Binding-site contacts:
Ligand atom C7 contacts residue ALA128 of chain 4.A at 4.3 Å (hydrophobic).
Ligand atom C1 contacts residue ASN127 of chain 3.A at 1.4 Å.
Ligand atom C4 contacts residue SO41 of chain 4.J at 4.3 Å.
Ligand atom C8 contacts residue ASN127 of chain 4.A at 3.6 Å.
Ligand atom O7 contacts residue ALA128 of chain 4.A at 3.8 Å.
Ligand atom C6 contacts residue ASN127 of chain 3.A at 3.4 Å.
Ligand atom C4 contacts residue ASN127 of chain 3.A at 4.2 Å.
Ligand atom C7 contacts residue ASN127 of chain 3.A at 3.3 Å.
Ligand atom C7 contacts residue ARG158 of chain 4.A at 4.1 Å.
Ligand atom C5 contacts residue ASN127 of chain 3.A at 3.6 Å.
Ligand atom O5 contacts residue ASN127 of chain 3.A at 2.4 Å (h-bond).
Ligand atom O7 contacts residue GLU155 of chain 4.A at 4.5 Å.
Ligand atom O6 contacts residue ASN127 of chain 3.A at 2.9 Å (h-bond).
Ligand atom C3 contacts residue ASN127 of chain 3.A at 3.7 Å.
Ligand atom N2 contacts residue ASN127 of chain 3.A at 2.9 Å (h-bond).
Ligand atom O7 contacts residue ASN127 of chain 3.A at 3.3 Å (h-bond).
Ligand atom O7 contacts residue ARG158 of chain 4.A at 3.4 Å.
Ligand atom O4 contacts residue SO41 of chain 4.J at 3.1 Å (h-bond).
Ligand atom C2 contacts residue ASN127 of chain 3.A at 2.4 Å.
Ligand atom C8 contacts residue ALA128 of chain 4.A at 3.8 Å (hydrophobic).

A protein and the small-molecule ligand that binds it are described below.
Small molecule (SMILES): CC(=O)N[C@@H]1[C@@H](O)[C@H](O)[C@@H](CO)O[C@H]1O

Sequence of chain 4.A:
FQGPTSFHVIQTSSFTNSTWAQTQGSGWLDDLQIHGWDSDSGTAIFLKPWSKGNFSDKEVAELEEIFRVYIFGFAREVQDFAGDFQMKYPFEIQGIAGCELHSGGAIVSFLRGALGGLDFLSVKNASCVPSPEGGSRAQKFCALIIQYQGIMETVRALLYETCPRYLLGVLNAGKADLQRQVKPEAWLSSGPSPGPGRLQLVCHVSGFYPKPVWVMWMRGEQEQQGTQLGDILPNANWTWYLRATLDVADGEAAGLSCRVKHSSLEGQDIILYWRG

Sequence of chain 3.A:
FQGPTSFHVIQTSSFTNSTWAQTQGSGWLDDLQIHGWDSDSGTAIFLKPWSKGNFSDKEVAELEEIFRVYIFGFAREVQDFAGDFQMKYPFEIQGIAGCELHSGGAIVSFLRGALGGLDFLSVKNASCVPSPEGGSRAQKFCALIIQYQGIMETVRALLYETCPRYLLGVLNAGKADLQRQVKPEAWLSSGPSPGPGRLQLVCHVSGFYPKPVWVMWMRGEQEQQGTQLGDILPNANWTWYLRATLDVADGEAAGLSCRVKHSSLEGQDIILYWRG